The protein below binds the small molecule below.
Small molecule (SMILES): CC(=O)N[C@H]1[C@H]([C@H](O)[C@H](O)CO)O[C@@](O[C@H]2[C@@H](O)[C@@H](CO)O[C@@H](O[C@H]3[C@H](O)[C@@H](O)[C@H](O)O[C@@H]3CO)[C@@H]2O)(C(=O)O)C[C@@H]1O

Binding-site contacts:
Ligand atom O4 contacts residue THR291 of chain 4.D at 4.0 Å.
Ligand atom C6 contacts residue TYR72 of chain 4.D at 3.8 Å (hydrophobic).
Ligand atom C6 contacts residue THR94 of chain 4.D at 4.2 Å.
Ligand atom C10 contacts residue TYR72 of chain 4.D at 3.8 Å (hydrophobic).
Ligand atom O8 contacts residue ARG77 of chain 4.D at 3.6 Å.
Ligand atom C1 contacts residue ARG77 of chain 4.D at 3.4 Å.
Ligand atom O4 contacts residue ILE79 of chain 4.D at 4.2 Å.
Ligand atom C5 contacts residue TYR72 of chain 4.D at 3.6 Å (hydrophobic).
Ligand atom O4 contacts residue TYR72 of chain 4.D at 3.9 Å.
Ligand atom O4 contacts residue VAL296 of chain 4.D at 4.0 Å.
Ligand atom O3 contacts residue ASN80 of chain 4.D at 3.8 Å.
Ligand atom O4 contacts residue HIS298 of chain 4.D at 2.6 Å (h-bond).
Ligand atom C4 contacts residue VAL296 of chain 4.D at 4.2 Å (hydrophobic).
Ligand atom O1B contacts residue ARG77 of chain 4.D at 2.8 Å (salt-bridge).
Ligand atom O1A contacts residue ARG77 of chain 4.D at 2.8 Å (salt-bridge).
Ligand atom C11 contacts residue TYR72 of chain 4.D at 4.0 Å (hydrophobic).
Ligand atom O4 contacts residue GLY78 of chain 4.D at 3.1 Å (h-bond).
Ligand atom C3 contacts residue HIS298 of chain 4.D at 3.9 Å.
Ligand atom O3 contacts residue VAL296 of chain 4.D at 4.3 Å.
Ligand atom O10 contacts residue THR291 of chain 4.D at 3.8 Å.
Ligand atom C4 contacts residue HIS298 of chain 4.D at 3.7 Å.
Ligand atom N5 contacts residue TYR72 of chain 4.D at 3.0 Å (h-bond).
Ligand atom O1B contacts residue TYR72 of chain 4.D at 4.0 Å.
Ligand atom C4 contacts residue ARG77 of chain 4.D at 4.1 Å.
Ligand atom O1A contacts residue TYR72 of chain 4.D at 3.3 Å.
Ligand atom C11 contacts residue ASP85 of chain 4.E at 3.6 Å.
Ligand atom C1 contacts residue TYR72 of chain 4.D at 3.8 Å (hydrophobic).
Ligand atom C2 contacts residue ARG77 of chain 4.D at 4.0 Å.
Ligand atom C4 contacts residue GLY78 of chain 4.D at 3.8 Å.
Ligand atom O6 contacts residue ASN93 of chain 4.D at 3.4 Å (h-bond).
Ligand atom O4 contacts residue ARG77 of chain 4.D at 4.3 Å.
Ligand atom C3 contacts residue ARG77 of chain 4.D at 3.4 Å.
Ligand atom O3 contacts residue GLY78 of chain 4.D at 3.8 Å.
Ligand atom O3 contacts residue ARG77 of chain 4.D at 4.3 Å.
Ligand atom C3 contacts residue VAL296 of chain 4.D at 3.5 Å (hydrophobic).
Ligand atom O1A contacts residue GLY78 of chain 4.D at 4.1 Å.
Ligand atom C4 contacts residue TYR72 of chain 4.D at 3.4 Å (hydrophobic).
Ligand atom O8 contacts residue TYR72 of chain 4.D at 3.7 Å.
Ligand atom C3 contacts residue GLY78 of chain 4.D at 4.0 Å.
Ligand atom C6 contacts residue ASN93 of chain 4.D at 3.2 Å.

Sequence of chain 4.D:
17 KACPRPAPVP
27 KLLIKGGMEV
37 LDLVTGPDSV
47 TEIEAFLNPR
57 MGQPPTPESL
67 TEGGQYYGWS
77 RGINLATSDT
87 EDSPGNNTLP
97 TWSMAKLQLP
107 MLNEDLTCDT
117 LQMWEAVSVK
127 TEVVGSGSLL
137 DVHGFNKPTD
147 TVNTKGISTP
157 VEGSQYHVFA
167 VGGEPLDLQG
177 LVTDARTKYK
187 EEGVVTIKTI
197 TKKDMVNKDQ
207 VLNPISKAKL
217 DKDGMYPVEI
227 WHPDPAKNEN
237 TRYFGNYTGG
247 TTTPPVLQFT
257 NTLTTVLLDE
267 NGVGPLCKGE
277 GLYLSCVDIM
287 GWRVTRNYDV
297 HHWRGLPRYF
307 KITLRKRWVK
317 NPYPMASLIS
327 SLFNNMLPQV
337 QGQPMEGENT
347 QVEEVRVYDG

Sequence of chain 4.E:
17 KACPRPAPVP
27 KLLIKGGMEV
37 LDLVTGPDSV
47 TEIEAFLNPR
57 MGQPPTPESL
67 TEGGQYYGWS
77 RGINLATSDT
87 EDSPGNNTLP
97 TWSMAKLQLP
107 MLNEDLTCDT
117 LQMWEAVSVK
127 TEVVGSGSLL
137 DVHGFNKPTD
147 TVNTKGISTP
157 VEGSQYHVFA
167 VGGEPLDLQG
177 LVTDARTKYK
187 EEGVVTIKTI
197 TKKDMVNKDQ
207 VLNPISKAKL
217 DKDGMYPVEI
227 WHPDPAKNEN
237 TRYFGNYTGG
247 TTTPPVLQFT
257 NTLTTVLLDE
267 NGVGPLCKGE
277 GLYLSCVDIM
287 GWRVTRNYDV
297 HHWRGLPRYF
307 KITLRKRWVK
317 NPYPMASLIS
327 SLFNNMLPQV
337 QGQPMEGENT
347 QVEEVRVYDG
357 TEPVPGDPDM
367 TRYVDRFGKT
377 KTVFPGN